A small-molecule ligand and the protein it binds are described below.
Small molecule (SMILES): CC(C)CCC[C@@H](C)[C@H]1CC[C@H]2[C@@H]3CC=C4C[C@@H](OC(=O)CCC(=O)O)CC[C@]4(C)[C@H]3CC[C@]12C

Binding-site contacts:
Ligand atom CAI contacts residue LPE1 of chain 1.E at 3.4 Å.
Ligand atom CAR contacts residue ASN1556 of chain 1.A at 3.8 Å.
Ligand atom CAC contacts residue LEU1076 of chain 1.A at 4.1 Å (hydrophobic).
Ligand atom CAQ contacts residue LPE1 of chain 1.E at 4.0 Å.
Ligand atom CAY contacts residue ASP1080 of chain 1.A at 4.1 Å.
Ligand atom CAK contacts residue LPE1 of chain 1.E at 3.2 Å.
Ligand atom CBC contacts residue LPE1 of chain 1.E at 4.1 Å.
Ligand atom CBA contacts residue PHE1524 of chain 1.A at 4.0 Å (hydrophobic).
Ligand atom CAB contacts residue PHE1524 of chain 1.A at 4.1 Å (hydrophobic).
Ligand atom CBE contacts residue ALA1075 of chain 1.A at 4.4 Å (hydrophobic).
Ligand atom CBA contacts residue ALA1075 of chain 1.A at 4.3 Å (hydrophobic).
Ligand atom CAE contacts residue LEU1076 of chain 1.A at 3.9 Å (hydrophobic).
Ligand atom CAA contacts residue PHE1524 of chain 1.A at 3.7 Å (hydrophobic).
Ligand atom CBB contacts residue ALA1075 of chain 1.A at 4.0 Å (hydrophobic).
Ligand atom CAU contacts residue LEU1076 of chain 1.A at 4.3 Å (hydrophobic).
Ligand atom CAU contacts residue PHE1557 of chain 1.A at 4.4 Å (hydrophobic).
Ligand atom CAL contacts residue ASP1080 of chain 1.A at 4.3 Å.
Ligand atom CAB contacts residue PHE1068 of chain 1.A at 4.1 Å (hydrophobic).
Ligand atom CAC contacts residue ALA1075 of chain 1.A at 3.3 Å (hydrophobic).
Ligand atom CAR contacts residue ASP1080 of chain 1.A at 4.3 Å.
Ligand atom CBG contacts residue LPE1 of chain 1.E at 4.4 Å.
Ligand atom CAS contacts residue ALA1075 of chain 1.A at 4.2 Å (hydrophobic).
Ligand atom CAB contacts residue CYS1071 of chain 1.A at 4.3 Å (hydrophobic).
Ligand atom OAG contacts residue ASP1080 of chain 1.A at 3.6 Å.
Ligand atom OAW contacts residue ARG1078 of chain 1.A at 4.2 Å.
Ligand atom CAY contacts residue ARG1078 of chain 1.A at 4.3 Å.
Ligand atom CAC contacts residue VAL1072 of chain 1.A at 4.3 Å (hydrophobic).
Ligand atom OAG contacts residue ARG1078 of chain 1.A at 3.8 Å.
Ligand atom CAV contacts residue LPE1 of chain 1.E at 3.6 Å.
Ligand atom CAS contacts residue LEU1076 of chain 1.A at 4.3 Å (hydrophobic).
Ligand atom CAU contacts residue ALA1075 of chain 1.A at 3.4 Å (hydrophobic).
Ligand atom CAZ contacts residue LPE1 of chain 1.E at 3.9 Å.
Ligand atom CAR contacts residue ARG1078 of chain 1.A at 3.8 Å.
Ligand atom CBA contacts residue VAL1072 of chain 1.A at 4.1 Å (hydrophobic).
Ligand atom CAT contacts residue ARG1078 of chain 1.A at 3.4 Å.
Ligand atom CAN contacts residue VAL1072 of chain 1.A at 3.9 Å (hydrophobic).
Ligand atom CAB contacts residue VAL1072 of chain 1.A at 3.4 Å (hydrophobic).
Ligand atom CAO contacts residue ALA1075 of chain 1.A at 3.9 Å (hydrophobic).
Ligand atom CBD contacts residue LPE1 of chain 1.E at 4.4 Å.

Sequence of chain 1.A:
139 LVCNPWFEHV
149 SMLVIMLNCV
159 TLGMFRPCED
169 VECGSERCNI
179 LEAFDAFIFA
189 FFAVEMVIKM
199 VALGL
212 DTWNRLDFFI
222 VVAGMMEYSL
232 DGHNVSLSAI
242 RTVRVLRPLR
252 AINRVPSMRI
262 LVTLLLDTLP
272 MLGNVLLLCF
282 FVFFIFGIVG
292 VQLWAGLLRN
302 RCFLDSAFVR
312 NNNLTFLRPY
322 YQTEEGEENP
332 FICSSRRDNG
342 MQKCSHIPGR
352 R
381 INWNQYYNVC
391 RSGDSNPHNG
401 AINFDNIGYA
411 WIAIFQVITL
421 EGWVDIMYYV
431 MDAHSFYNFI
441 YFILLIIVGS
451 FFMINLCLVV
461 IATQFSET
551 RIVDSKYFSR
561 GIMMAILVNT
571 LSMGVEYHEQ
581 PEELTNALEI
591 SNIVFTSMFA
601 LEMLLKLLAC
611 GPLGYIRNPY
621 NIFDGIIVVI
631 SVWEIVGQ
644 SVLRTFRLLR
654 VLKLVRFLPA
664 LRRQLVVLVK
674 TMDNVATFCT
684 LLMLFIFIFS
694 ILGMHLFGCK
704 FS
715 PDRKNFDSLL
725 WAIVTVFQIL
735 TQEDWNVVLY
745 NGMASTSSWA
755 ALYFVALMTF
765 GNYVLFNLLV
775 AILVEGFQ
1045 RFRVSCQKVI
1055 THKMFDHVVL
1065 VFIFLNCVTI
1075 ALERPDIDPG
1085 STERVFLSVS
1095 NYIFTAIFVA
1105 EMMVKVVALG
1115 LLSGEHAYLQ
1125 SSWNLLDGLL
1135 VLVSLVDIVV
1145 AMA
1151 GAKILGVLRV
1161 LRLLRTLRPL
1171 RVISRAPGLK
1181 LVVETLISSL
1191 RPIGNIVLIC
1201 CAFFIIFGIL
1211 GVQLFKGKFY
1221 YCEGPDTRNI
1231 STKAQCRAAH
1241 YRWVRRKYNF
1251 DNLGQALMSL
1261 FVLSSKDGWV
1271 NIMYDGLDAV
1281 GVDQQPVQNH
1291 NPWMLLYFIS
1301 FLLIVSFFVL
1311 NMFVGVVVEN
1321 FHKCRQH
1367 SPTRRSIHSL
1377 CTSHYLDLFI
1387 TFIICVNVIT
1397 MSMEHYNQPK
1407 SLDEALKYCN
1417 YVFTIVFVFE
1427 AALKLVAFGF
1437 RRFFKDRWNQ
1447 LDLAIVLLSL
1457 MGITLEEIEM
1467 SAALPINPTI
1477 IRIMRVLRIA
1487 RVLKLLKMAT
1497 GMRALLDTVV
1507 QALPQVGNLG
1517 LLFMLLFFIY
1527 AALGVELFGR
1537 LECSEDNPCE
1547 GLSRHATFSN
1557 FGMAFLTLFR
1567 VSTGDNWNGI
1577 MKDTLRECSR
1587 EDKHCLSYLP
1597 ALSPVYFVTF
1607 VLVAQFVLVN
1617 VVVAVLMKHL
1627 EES